Sequence of chain 1.A:
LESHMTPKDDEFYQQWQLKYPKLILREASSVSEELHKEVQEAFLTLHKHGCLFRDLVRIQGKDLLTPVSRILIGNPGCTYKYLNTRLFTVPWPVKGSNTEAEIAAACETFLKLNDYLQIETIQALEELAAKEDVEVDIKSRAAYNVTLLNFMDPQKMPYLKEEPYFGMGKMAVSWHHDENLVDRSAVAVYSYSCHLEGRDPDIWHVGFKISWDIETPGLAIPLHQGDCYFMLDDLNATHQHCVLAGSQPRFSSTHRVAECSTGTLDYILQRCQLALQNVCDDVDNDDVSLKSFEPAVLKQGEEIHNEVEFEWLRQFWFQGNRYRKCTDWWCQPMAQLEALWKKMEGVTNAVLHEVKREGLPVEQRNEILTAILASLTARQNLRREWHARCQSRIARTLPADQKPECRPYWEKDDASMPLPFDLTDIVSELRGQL

Binding-site contacts:
Ligand atom CL contacts residue SER203 of chain 1.A at 3.6 Å.
Ligand atom C08 contacts residue PRO67 of chain 1.A at 3.7 Å (hydrophobic).
Ligand atom O02 contacts residue LYS190 of chain 1.A at 3.0 Å (salt-bridge).
Ligand atom C14 contacts residue THR66 of chain 1.A at 3.7 Å.
Ligand atom C05 contacts residue PRO67 of chain 1.A at 4.0 Å (hydrophobic).
Ligand atom O contacts residue MET186 of chain 1.A at 4.2 Å.
Ligand atom C15 contacts residue ILE59 of chain 1.A at 3.5 Å (hydrophobic).
Ligand atom C06 contacts residue PRO67 of chain 1.A at 3.5 Å (hydrophobic).
Ligand atom C07 contacts residue LEU64 of chain 1.A at 4.1 Å (hydrophobic).
Ligand atom C contacts residue ILE59 of chain 1.A at 3.5 Å (hydrophobic).
Ligand atom C10 contacts residue ILE59 of chain 1.A at 3.6 Å (hydrophobic).
Ligand atom CL contacts residue MET200 of chain 1.A at 3.3 Å.
Ligand atom C13 contacts residue LEU83 of chain 1.A at 4.1 Å (hydrophobic).
Ligand atom C13 contacts residue THR66 of chain 1.A at 3.8 Å.
Ligand atom C03 contacts residue ALA201 of chain 1.A at 3.9 Å (hydrophobic).
Ligand atom C13 contacts residue PRO67 of chain 1.A at 4.0 Å (hydrophobic).
Ligand atom C05 contacts residue MET186 of chain 1.A at 4.0 Å (hydrophobic).
Ligand atom N contacts residue PRO67 of chain 1.A at 4.0 Å.
Ligand atom C10 contacts residue LEU64 of chain 1.A at 3.5 Å (hydrophobic).
Ligand atom C14 contacts residue LEU64 of chain 1.A at 3.4 Å (hydrophobic).
Ligand atom C01 contacts residue PRO67 of chain 1.A at 3.8 Å (hydrophobic).
Ligand atom C16 contacts residue ILE59 of chain 1.A at 3.5 Å (hydrophobic).
Ligand atom O contacts residue PRO67 of chain 1.A at 3.4 Å.
Ligand atom CL contacts residue LYS190 of chain 1.A at 4.1 Å.
Ligand atom C14 contacts residue PRO67 of chain 1.A at 4.2 Å (hydrophobic).
Ligand atom C03 contacts residue MET200 of chain 1.A at 4.0 Å (hydrophobic).
Ligand atom C04 contacts residue MET200 of chain 1.A at 3.8 Å (hydrophobic).
Ligand atom C16 contacts residue LEU83 of chain 1.A at 4.2 Å (hydrophobic).
Ligand atom C12 contacts residue LEU64 of chain 1.A at 3.4 Å (hydrophobic).
Ligand atom CL contacts residue VAL202 of chain 1.A at 3.8 Å.
Ligand atom CL contacts residue ALA201 of chain 1.A at 3.6 Å.
Ligand atom C07 contacts residue ILE59 of chain 1.A at 3.6 Å (hydrophobic).
Ligand atom C14 contacts residue VAL57 of chain 1.A at 4.1 Å (hydrophobic).
Ligand atom C12 contacts residue LEU65 of chain 1.A at 4.1 Å (hydrophobic).
Ligand atom O01 contacts residue PRO67 of chain 1.A at 3.5 Å.
Ligand atom C14 contacts residue LEU65 of chain 1.A at 3.6 Å (hydrophobic).
Ligand atom C04 contacts residue LYS190 of chain 1.A at 4.0 Å.
Ligand atom C11 contacts residue ILE59 of chain 1.A at 3.6 Å (hydrophobic).
Ligand atom O02 contacts residue LEU189 of chain 1.A at 3.5 Å.
Ligand atom O02 contacts residue MET200 of chain 1.A at 2.8 Å (h-bond).

This protein binds this small molecule.
Small molecule (SMILES): O=C(Nc1cc(Cl)c(O)cc1O)C1(c2ccccc2)CCC1